Sequence of chain 1.C:
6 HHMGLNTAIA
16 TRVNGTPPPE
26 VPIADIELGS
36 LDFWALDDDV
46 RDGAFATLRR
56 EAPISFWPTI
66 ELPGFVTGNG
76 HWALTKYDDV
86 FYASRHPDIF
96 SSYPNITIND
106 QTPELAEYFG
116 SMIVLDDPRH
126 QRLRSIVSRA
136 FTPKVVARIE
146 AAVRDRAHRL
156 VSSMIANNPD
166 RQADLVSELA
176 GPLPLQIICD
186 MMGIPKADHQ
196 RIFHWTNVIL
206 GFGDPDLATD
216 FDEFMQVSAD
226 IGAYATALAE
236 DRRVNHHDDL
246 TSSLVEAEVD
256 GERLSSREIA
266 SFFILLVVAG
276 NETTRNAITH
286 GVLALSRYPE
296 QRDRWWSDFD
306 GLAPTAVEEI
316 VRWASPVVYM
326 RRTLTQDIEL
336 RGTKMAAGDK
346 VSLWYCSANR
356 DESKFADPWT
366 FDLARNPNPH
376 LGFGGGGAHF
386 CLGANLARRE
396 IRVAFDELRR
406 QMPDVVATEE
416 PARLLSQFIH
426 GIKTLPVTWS

Binding-site contacts:
Ligand atom C2 contacts residue PHE219 of chain 1.C at 3.6 Å (hydrophobic).
Ligand atom C18 contacts residue THR102 of chain 1.C at 3.8 Å.
Ligand atom C21 contacts residue VAL273 of chain 1.C at 3.9 Å (hydrophobic).
Ligand atom C8 contacts residue THR102 of chain 1.C at 4.0 Å.
Ligand atom C27 contacts residue VAL322 of chain 1.C at 3.9 Å (hydrophobic).
Ligand atom O1 contacts residue LEU110 of chain 1.C at 3.6 Å.
Ligand atom C6 contacts residue ASN100 of chain 1.C at 3.6 Å.
Ligand atom O1 contacts residue PHE70 of chain 1.C at 3.3 Å.
Ligand atom C23 contacts residue VAL273 of chain 1.C at 4.0 Å (hydrophobic).
Ligand atom C11 contacts residue ILE204 of chain 1.C at 3.7 Å (hydrophobic).
Ligand atom C7 contacts residue ASN100 of chain 1.C at 3.8 Å.
Ligand atom C25 contacts residue ALA274 of chain 1.C at 3.9 Å (hydrophobic).
Ligand atom C19 contacts residue THR102 of chain 1.C at 3.9 Å.
Ligand atom C15 contacts residue ASN100 of chain 1.C at 3.5 Å.
Ligand atom C5 contacts residue ASN104 of chain 1.C at 3.5 Å.
Ligand atom C27 contacts residue THR278 of chain 1.C at 4.0 Å.
Ligand atom C26 contacts residue HEM1 of chain 1.V at 3.4 Å.
Ligand atom C6 contacts residue THR102 of chain 1.C at 3.6 Å.
Ligand atom C16 contacts residue ILE101 of chain 1.C at 4.0 Å (hydrophobic).
Ligand atom C2 contacts residue PHE70 of chain 1.C at 3.7 Å (hydrophobic).
Ligand atom C6 contacts residue ASN104 of chain 1.C at 3.7 Å.
Ligand atom C18 contacts residue LEU205 of chain 1.C at 4.0 Å (hydrophobic).
Ligand atom C3 contacts residue LEU110 of chain 1.C at 3.8 Å (hydrophobic).
Ligand atom C3 contacts residue PHE70 of chain 1.C at 3.5 Å (hydrophobic).
Ligand atom O1 contacts residue PHE216 of chain 1.C at 3.3 Å.
Ligand atom C18 contacts residue PHE423 of chain 1.C at 3.8 Å (hydrophobic).
Ligand atom C4 contacts residue ASN104 of chain 1.C at 3.3 Å.
Ligand atom C3 contacts residue ASN104 of chain 1.C at 3.9 Å.
Ligand atom C27 contacts residue ILE424 of chain 1.C at 4.0 Å (hydrophobic).
Ligand atom C24 contacts residue ILE118 of chain 1.C at 3.9 Å (hydrophobic).
Ligand atom C15 contacts residue GLN106 of chain 1.C at 3.9 Å.
Ligand atom C17 contacts residue PHE114 of chain 1.C at 3.9 Å (hydrophobic).
Ligand atom C12 contacts residue LEU205 of chain 1.C at 3.8 Å (hydrophobic).
Ligand atom C1 contacts residue PHE219 of chain 1.C at 3.2 Å (hydrophobic).
Ligand atom C21 contacts residue LEU270 of chain 1.C at 3.9 Å (hydrophobic).
Ligand atom C4 contacts residue LEU110 of chain 1.C at 3.5 Å (hydrophobic).
Ligand atom C12 contacts residue ILE204 of chain 1.C at 3.6 Å (hydrophobic).
Ligand atom C26 contacts residue MET325 of chain 1.C at 4.0 Å (hydrophobic).
Ligand atom C11 contacts residue LEU205 of chain 1.C at 3.8 Å (hydrophobic).
Ligand atom C7 contacts residue GLN106 of chain 1.C at 3.7 Å.

A protein and the small-molecule ligand that binds it are described below.
Small molecule (SMILES): CC(C)CCC[C@@H](C)[C@H]1CC[C@H]2[C@@H]3CCC4=CC(=O)CC[C@]4(C)[C@H]3CC[C@]12C